A small-molecule ligand and the protein it binds are described below.
Small molecule (SMILES): CC(=O)N[C@H]1[C@H](O[C@H]2[C@H](O)[C@@H](NC(C)=O)CO[C@@H]2CO)O[C@H](CO)[C@@H](O)[C@@H]1O

Sequence of chain 1.B:
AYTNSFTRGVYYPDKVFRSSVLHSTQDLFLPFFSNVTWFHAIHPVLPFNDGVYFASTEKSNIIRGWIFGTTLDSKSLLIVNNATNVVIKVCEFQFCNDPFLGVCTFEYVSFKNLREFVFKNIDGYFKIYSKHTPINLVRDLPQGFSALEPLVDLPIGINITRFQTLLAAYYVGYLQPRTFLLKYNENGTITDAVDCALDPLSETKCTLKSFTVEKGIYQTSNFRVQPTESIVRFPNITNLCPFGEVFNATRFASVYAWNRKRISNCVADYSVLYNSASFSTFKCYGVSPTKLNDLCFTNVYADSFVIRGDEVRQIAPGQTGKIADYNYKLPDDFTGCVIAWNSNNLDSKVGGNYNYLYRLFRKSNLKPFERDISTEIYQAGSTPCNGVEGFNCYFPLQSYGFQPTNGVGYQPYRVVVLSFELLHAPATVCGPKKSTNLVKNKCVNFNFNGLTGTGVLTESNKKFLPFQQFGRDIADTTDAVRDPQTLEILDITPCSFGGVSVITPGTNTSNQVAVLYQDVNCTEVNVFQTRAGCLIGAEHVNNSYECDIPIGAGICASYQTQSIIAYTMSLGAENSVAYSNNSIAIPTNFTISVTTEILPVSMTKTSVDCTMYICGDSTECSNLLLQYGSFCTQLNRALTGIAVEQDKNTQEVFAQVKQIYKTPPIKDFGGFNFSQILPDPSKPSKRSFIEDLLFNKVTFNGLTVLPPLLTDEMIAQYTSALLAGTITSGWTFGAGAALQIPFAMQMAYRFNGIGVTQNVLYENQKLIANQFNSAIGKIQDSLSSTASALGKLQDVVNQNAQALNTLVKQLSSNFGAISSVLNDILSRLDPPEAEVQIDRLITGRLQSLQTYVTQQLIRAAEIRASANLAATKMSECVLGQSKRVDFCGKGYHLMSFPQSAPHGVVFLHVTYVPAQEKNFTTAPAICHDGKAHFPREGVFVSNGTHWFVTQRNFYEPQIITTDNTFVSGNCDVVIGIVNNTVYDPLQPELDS

Binding-site contacts:
Ligand atom O5 contacts residue ALA706 of chain 1.C at 4.3 Å.
Ligand atom C3 contacts residue ALA706 of chain 1.C at 4.4 Å (hydrophobic).
Ligand atom N2 contacts residue ALA713 of chain 1.C at 4.4 Å.
Ligand atom O4 contacts residue ALA706 of chain 1.C at 3.4 Å.
Ligand atom O6 contacts residue SER704 of chain 1.C at 2.8 Å (h-bond).
Ligand atom C1 contacts residue ASN1074 of chain 1.C at 1.5 Å.
Ligand atom N2 contacts residue GLN895 of chain 1.B at 3.8 Å.
Ligand atom N2 contacts residue ALA706 of chain 1.C at 4.3 Å.
Ligand atom C7 contacts residue GLU1072 of chain 1.C at 3.8 Å.
Ligand atom O6 contacts residue ASN703 of chain 1.C at 2.9 Å (h-bond).
Ligand atom C2 contacts residue GLN895 of chain 1.B at 4.4 Å.
Ligand atom C8 contacts residue GLU1072 of chain 1.C at 3.3 Å.
Ligand atom C7 contacts residue ALA706 of chain 1.C at 3.9 Å (hydrophobic).
Ligand atom C1 contacts residue ALA706 of chain 1.C at 4.0 Å (hydrophobic).
Ligand atom C8 contacts residue ALA706 of chain 1.C at 4.3 Å (hydrophobic).
Ligand atom O7 contacts residue ALA713 of chain 1.C at 3.5 Å.
Ligand atom C3 contacts residue ASN1074 of chain 1.C at 3.8 Å.
Ligand atom O3 contacts residue SER704 of chain 1.C at 4.0 Å.
Ligand atom O4 contacts residue SER704 of chain 1.C at 3.9 Å.
Ligand atom O7 contacts residue LYS1073 of chain 1.C at 3.1 Å.
Ligand atom O7 contacts residue GLU1072 of chain 1.C at 3.4 Å (salt-bridge).
Ligand atom C8 contacts residue ASN1074 of chain 1.C at 4.2 Å.
Ligand atom C4 contacts residue SER704 of chain 1.C at 3.8 Å.
Ligand atom C5 contacts residue ASN1074 of chain 1.C at 3.6 Å.
Ligand atom C6 contacts residue ASN703 of chain 1.C at 3.6 Å.
Ligand atom C6 contacts residue SER704 of chain 1.C at 3.9 Å.
Ligand atom O5 contacts residue ASN1074 of chain 1.C at 2.4 Å (h-bond).
Ligand atom C2 contacts residue ALA706 of chain 1.C at 3.9 Å (hydrophobic).
Ligand atom C2 contacts residue ASN1074 of chain 1.C at 2.6 Å.
Ligand atom O7 contacts residue ALA706 of chain 1.C at 3.7 Å.
Ligand atom N2 contacts residue ASN1074 of chain 1.C at 2.9 Å (h-bond).
Ligand atom C1 contacts residue GLN895 of chain 1.B at 4.3 Å.
Ligand atom C7 contacts residue LYS1073 of chain 1.C at 4.0 Å.
Ligand atom C4 contacts residue ASN1074 of chain 1.C at 4.3 Å.
Ligand atom C4 contacts residue ALA706 of chain 1.C at 4.5 Å (hydrophobic).
Ligand atom C7 contacts residue ASN1074 of chain 1.C at 3.4 Å.
Ligand atom O7 contacts residue ASN1074 of chain 1.C at 3.2 Å (h-bond).
Ligand atom C7 contacts residue ALA713 of chain 1.C at 4.3 Å (hydrophobic).
Ligand atom C3 contacts residue SER704 of chain 1.C at 4.5 Å.

Sequence of chain 1.C:
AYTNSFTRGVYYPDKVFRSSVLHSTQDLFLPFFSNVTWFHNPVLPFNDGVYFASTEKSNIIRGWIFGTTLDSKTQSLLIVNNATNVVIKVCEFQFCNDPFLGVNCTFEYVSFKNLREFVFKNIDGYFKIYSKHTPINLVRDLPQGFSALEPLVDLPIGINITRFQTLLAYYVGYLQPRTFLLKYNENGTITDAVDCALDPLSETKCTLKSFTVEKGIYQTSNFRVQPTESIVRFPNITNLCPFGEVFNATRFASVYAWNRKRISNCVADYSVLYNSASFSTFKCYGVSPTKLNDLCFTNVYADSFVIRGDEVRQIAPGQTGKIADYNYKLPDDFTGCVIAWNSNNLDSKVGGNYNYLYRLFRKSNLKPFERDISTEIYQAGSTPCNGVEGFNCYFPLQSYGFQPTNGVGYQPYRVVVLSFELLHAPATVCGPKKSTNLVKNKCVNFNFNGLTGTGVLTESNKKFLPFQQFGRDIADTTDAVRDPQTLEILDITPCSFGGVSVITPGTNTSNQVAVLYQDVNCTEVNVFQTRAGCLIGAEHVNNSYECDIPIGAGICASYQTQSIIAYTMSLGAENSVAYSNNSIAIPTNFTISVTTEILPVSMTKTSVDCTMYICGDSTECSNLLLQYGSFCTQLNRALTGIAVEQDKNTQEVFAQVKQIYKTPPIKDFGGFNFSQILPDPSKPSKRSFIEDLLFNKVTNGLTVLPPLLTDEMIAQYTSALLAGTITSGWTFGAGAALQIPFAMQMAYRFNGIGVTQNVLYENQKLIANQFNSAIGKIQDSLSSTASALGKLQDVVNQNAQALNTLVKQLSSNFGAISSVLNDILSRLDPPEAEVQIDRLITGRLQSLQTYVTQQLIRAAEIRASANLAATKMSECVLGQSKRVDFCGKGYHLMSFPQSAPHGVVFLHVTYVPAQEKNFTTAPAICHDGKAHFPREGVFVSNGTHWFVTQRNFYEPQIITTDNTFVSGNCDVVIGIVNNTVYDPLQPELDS